Sequence of chain 4.B:
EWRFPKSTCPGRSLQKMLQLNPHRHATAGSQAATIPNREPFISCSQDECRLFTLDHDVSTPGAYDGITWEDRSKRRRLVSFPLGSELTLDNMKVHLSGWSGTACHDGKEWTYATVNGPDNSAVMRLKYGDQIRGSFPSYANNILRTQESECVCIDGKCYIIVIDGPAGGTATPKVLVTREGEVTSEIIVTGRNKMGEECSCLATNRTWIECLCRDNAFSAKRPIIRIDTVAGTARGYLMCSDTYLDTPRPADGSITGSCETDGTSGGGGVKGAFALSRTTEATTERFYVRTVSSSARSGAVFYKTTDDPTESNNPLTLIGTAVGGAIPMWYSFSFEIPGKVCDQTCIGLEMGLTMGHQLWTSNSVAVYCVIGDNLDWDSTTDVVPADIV

The protein below binds the small molecule below.
Small molecule (SMILES): CCC(CC)[C@H](NC(C)=O)[C@@H]1[C@H](O)[C@@H](C(=O)O)C[C@H]1NC(=N)N

Binding-site contacts:
Ligand atom C1 contacts residue ASP86 of chain 4.B at 3.4 Å.
Ligand atom C37 contacts residue GLU213 of chain 4.B at 3.6 Å.
Ligand atom C3 contacts residue TYR346 of chain 4.B at 3.5 Å (hydrophobic).
Ligand atom C38 contacts residue GLU212 of chain 4.B at 3.6 Å.
Ligand atom C2 contacts residue ASP86 of chain 4.B at 3.4 Å.
Ligand atom N30 contacts residue GLU54 of chain 4.B at 3.7 Å.
Ligand atom O14 contacts residue ARG87 of chain 4.B at 2.9 Å (salt-bridge).
Ligand atom N27 contacts residue GLU163 of chain 4.B at 2.9 Å (salt-bridge).
Ligand atom C4 contacts residue ASP86 of chain 4.B at 3.9 Å.
Ligand atom O8 contacts residue ARG229 of chain 4.B at 3.0 Å (salt-bridge).
Ligand atom C38 contacts residue ARG229 of chain 4.B at 3.6 Å.
Ligand atom O7 contacts residue ARG53 of chain 4.B at 2.9 Å (salt-bridge).
Ligand atom O8 contacts residue TYR346 of chain 4.B at 3.2 Å (h-bond).
Ligand atom C26 contacts residue TRP114 of chain 4.B at 3.8 Å (hydrophobic).
Ligand atom C5 contacts residue TYR346 of chain 4.B at 3.4 Å (hydrophobic).
Ligand atom O14 contacts residue ASP86 of chain 4.B at 3.8 Å.
Ligand atom C15 contacts residue TRP114 of chain 4.B at 3.8 Å (hydrophobic).
Ligand atom N25 contacts residue GLU54 of chain 4.B at 3.7 Å.
Ligand atom N30 contacts residue ASP86 of chain 4.B at 2.9 Å (salt-bridge).
Ligand atom C2 contacts residue TYR346 of chain 4.B at 3.8 Å (hydrophobic).
Ligand atom O9 contacts residue ASP86 of chain 4.B at 2.9 Å (salt-bridge).
Ligand atom N27 contacts residue GLU54 of chain 4.B at 3.7 Å.
Ligand atom C4 contacts residue TYR346 of chain 4.B at 3.7 Å (hydrophobic).
Ligand atom N27 contacts residue TRP114 of chain 4.B at 2.9 Å (h-bond).
Ligand atom O8 contacts residue ARG312 of chain 4.B at 2.8 Å (salt-bridge).
Ligand atom C6 contacts residue TYR346 of chain 4.B at 3.0 Å (hydrophobic).
Ligand atom C1 contacts residue TYR346 of chain 4.B at 3.2 Å (hydrophobic).
Ligand atom O7 contacts residue ARG312 of chain 4.B at 2.8 Å (salt-bridge).
Ligand atom O7 contacts residue TYR346 of chain 4.B at 3.4 Å (h-bond).
Ligand atom N27 contacts residue LEU69 of chain 4.B at 3.9 Å.
Ligand atom C37 contacts residue GLU212 of chain 4.B at 3.8 Å.
Ligand atom C36 contacts residue ARG160 of chain 4.B at 3.7 Å.
Ligand atom C26 contacts residue GLU54 of chain 4.B at 3.6 Å.
Ligand atom C6 contacts residue ARG53 of chain 4.B at 3.8 Å.
Ligand atom N30 contacts residue ARG91 of chain 4.B at 3.4 Å (salt-bridge).
Ligand atom C1 contacts residue GLU54 of chain 4.B at 3.3 Å.
Ligand atom C1 contacts residue ARG53 of chain 4.B at 3.6 Å.
Ligand atom C5 contacts residue ASP86 of chain 4.B at 3.7 Å.
Ligand atom C6 contacts residue ARG312 of chain 4.B at 3.5 Å.
Ligand atom C3 contacts residue GLU213 of chain 4.B at 3.7 Å.